Sequence of chain 1.D:
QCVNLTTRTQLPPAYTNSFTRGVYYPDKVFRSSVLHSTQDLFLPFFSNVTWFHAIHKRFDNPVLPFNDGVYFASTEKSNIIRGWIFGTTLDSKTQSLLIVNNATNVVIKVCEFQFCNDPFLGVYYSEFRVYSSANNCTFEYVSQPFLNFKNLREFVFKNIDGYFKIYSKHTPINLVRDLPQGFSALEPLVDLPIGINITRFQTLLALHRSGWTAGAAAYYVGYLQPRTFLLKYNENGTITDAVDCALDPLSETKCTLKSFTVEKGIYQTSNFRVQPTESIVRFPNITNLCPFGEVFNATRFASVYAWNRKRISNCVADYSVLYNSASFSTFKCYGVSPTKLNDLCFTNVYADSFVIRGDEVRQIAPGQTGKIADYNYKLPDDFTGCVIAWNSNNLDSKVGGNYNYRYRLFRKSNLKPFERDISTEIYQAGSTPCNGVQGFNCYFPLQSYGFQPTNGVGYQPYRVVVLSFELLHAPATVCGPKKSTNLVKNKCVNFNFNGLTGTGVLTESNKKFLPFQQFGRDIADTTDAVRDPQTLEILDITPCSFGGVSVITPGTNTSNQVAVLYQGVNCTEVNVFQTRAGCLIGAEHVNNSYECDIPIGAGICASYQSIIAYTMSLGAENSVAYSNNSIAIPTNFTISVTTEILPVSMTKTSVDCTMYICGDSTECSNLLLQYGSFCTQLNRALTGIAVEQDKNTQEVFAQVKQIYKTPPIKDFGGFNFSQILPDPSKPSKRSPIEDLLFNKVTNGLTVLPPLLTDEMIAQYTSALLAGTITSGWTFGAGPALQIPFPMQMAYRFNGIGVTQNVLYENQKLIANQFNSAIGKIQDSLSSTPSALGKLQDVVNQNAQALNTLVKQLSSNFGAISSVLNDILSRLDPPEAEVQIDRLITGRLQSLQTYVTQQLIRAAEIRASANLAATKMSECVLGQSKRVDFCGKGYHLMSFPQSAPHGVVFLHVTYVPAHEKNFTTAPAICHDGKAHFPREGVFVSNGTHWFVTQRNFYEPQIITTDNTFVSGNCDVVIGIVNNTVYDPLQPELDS

The small molecule below binds the protein below.
Small molecule (SMILES): CC(=O)N[C@H]1[C@H](O[C@H]2[C@H](O)[C@@H](NC(C)=O)CO[C@@H]2CO)O[C@H](CO)[C@@H](O)[C@@H]1O

Binding-site contacts:
Ligand atom O6 contacts residue GLN804 of chain 1.D at 4.2 Å.
Ligand atom N2 contacts residue ASN801 of chain 1.D at 3.0 Å (h-bond).
Ligand atom C5 contacts residue GLN804 of chain 1.D at 4.4 Å.
Ligand atom C1 contacts residue ASN801 of chain 1.D at 1.4 Å.
Ligand atom C3 contacts residue ASN801 of chain 1.D at 3.8 Å.
Ligand atom C2 contacts residue ASN801 of chain 1.D at 2.5 Å.
Ligand atom O5 contacts residue SER803 of chain 1.D at 3.2 Å (h-bond).
Ligand atom O7 contacts residue ASN801 of chain 1.D at 3.9 Å.
Ligand atom C1 contacts residue SER803 of chain 1.D at 3.6 Å.
Ligand atom C4 contacts residue ASN801 of chain 1.D at 4.2 Å.
Ligand atom C5 contacts residue SER803 of chain 1.D at 3.4 Å.
Ligand atom O5 contacts residue ASN801 of chain 1.D at 2.4 Å (h-bond).
Ligand atom C6 contacts residue SER803 of chain 1.D at 3.7 Å.
Ligand atom C7 contacts residue ASN801 of chain 1.D at 3.6 Å.
Ligand atom C6 contacts residue GLN804 of chain 1.D at 3.6 Å.
Ligand atom C5 contacts residue ASN801 of chain 1.D at 3.7 Å.